Binding-site contacts:
Ligand atom O7 contacts residue TYR127 of chain 1.H at 3.2 Å (h-bond).
Ligand atom C3 contacts residue ASN126 of chain 1.H at 3.8 Å.
Ligand atom C1 contacts residue ASN126 of chain 1.H at 1.4 Å.
Ligand atom C8 contacts residue TYR127 of chain 1.H at 3.3 Å (hydrophobic).
Ligand atom O7 contacts residue ASN126 of chain 1.H at 3.2 Å (h-bond).
Ligand atom C5 contacts residue ASN126 of chain 1.H at 3.7 Å.
Ligand atom O6 contacts residue ASN126 of chain 1.H at 4.3 Å.
Ligand atom C8 contacts residue ASN126 of chain 1.H at 4.4 Å.
Ligand atom C4 contacts residue ASN126 of chain 1.H at 4.2 Å.
Ligand atom C8 contacts residue GLU123 of chain 1.H at 4.4 Å.
Ligand atom N2 contacts residue ASN126 of chain 1.H at 2.9 Å (h-bond).
Ligand atom C7 contacts residue TYR127 of chain 1.H at 3.5 Å (hydrophobic).
Ligand atom C7 contacts residue ASN126 of chain 1.H at 3.3 Å.
Ligand atom C2 contacts residue ASN126 of chain 1.H at 2.5 Å.
Ligand atom O5 contacts residue ASN126 of chain 1.H at 2.4 Å (h-bond).

The protein below binds the small molecule below.
Small molecule (SMILES): CC(=O)N[C@@H]1[C@@H](O)[C@H](O)[C@@H](CO)O[C@H]1O

Sequence of chain 1.H:
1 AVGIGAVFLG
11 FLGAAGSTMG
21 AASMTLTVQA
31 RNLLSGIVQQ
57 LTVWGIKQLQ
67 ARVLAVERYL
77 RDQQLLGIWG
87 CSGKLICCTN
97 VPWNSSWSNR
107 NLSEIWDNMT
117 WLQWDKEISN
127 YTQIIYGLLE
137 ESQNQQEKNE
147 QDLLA